Binding-site contacts:
Ligand atom C6 contacts residue DT5 of chain 1.B at 3.2 Å.
Ligand atom N3 contacts residue DA4 of chain 1.B at 2.8 Å (h-bond).
Ligand atom O2 contacts residue DG6 of chain 1.B at 2.5 Å (h-bond).
Ligand atom N1 contacts residue DG6 of chain 1.B at 3.6 Å (h-bond).
Ligand atom N6 contacts residue DT5 of chain 1.B at 2.5 Å (h-bond).
Ligand atom O4 contacts residue DC1 of chain 1.B at 3.1 Å (h-bond).
Ligand atom O2 contacts residue DG3 of chain 1.B at 2.9 Å (h-bond).
Ligand atom O4 contacts residue DG3 of chain 1.B at 3.6 Å (h-bond).
Ligand atom O4 contacts residue DA4 of chain 1.B at 3.1 Å (h-bond).
Ligand atom N3 contacts residue DG3 of chain 1.B at 2.7 Å (h-bond).
Ligand atom C2 contacts residue DT5 of chain 1.B at 3.3 Å.
Ligand atom N1 contacts residue DC1 of chain 1.B at 2.8 Å (h-bond).
Ligand atom N3 contacts residue DA2 of chain 1.B at 3.0 Å (h-bond).
Ligand atom N2 contacts residue DC1 of chain 1.B at 2.5 Å (h-bond).
Ligand atom OP1 contacts residue GLY231 of chain 1.C at 2.9 Å.
Ligand atom C2 contacts residue DG3 of chain 1.B at 3.3 Å.
Ligand atom OP1 contacts residue LYS234 of chain 1.C at 3.1 Å (salt-bridge).
Ligand atom OP1 contacts residue THR233 of chain 1.C at 2.9 Å (h-bond).
Ligand atom C2 contacts residue DG3 of chain 1.B at 3.2 Å.
Ligand atom N2 contacts residue DA2 of chain 1.B at 2.9 Å.
Ligand atom N3 contacts residue DG6 of chain 1.B at 3.5 Å (h-bond).
Ligand atom O2 contacts residue DG3 of chain 1.B at 2.3 Å (h-bond).
Ligand atom C2 contacts residue DC1 of chain 1.B at 3.4 Å.
Ligand atom OP1 contacts residue GLU232 of chain 1.C at 2.7 Å (salt-bridge).
Ligand atom N1 contacts residue DT5 of chain 1.B at 2.6 Å (h-bond).
Ligand atom C2 contacts residue DA2 of chain 1.B at 3.5 Å.
Ligand atom C2 contacts residue DG6 of chain 1.B at 3.4 Å.
Ligand atom C2 contacts residue DG6 of chain 1.B at 3.2 Å.
Ligand atom O5' contacts residue GLY231 of chain 1.C at 3.3 Å.
Ligand atom N6 contacts residue DA4 of chain 1.B at 3.0 Å (h-bond).
Ligand atom N4 contacts residue DG6 of chain 1.B at 3.1 Å (h-bond).
Ligand atom O6 contacts residue DC1 of chain 1.B at 3.2 Å (h-bond).
Ligand atom N3 contacts residue DG6 of chain 1.B at 2.8 Å (h-bond).
Ligand atom O4 contacts residue DA2 of chain 1.B at 3.0 Å (h-bond).
Ligand atom C5' contacts residue GLY231 of chain 1.C at 3.4 Å.
Ligand atom N4 contacts residue DT5 of chain 1.B at 3.3 Å (h-bond).
Ligand atom OP1 contacts residue LYS230 of chain 1.C at 3.1 Å (salt-bridge).
Ligand atom O3' contacts residue THR233 of chain 1.C at 3.5 Å (h-bond).
Ligand atom C4 contacts residue DA4 of chain 1.B at 3.5 Å.
Ligand atom N4 contacts residue DG3 of chain 1.B at 3.0 Å (h-bond).

Sequence of chain 1.C:
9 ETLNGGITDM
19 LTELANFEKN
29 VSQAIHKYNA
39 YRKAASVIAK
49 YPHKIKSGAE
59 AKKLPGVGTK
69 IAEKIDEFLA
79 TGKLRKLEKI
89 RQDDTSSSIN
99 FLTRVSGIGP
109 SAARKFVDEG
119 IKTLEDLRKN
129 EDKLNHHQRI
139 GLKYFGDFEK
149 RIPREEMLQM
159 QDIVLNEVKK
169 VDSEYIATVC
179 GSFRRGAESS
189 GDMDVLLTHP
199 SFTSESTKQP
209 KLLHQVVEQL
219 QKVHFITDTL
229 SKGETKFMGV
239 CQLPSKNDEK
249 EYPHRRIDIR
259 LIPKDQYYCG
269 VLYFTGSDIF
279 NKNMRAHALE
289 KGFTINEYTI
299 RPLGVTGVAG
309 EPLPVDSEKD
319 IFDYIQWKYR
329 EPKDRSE

A protein and the small-molecule ligand that binds it are described below.
Small molecule (SMILES): Cc1cn([C@H]2C[C@H](O[P](=O)(O)OC[C@H]3O[C@@H](n4cnc5c(=O)nc(N)[nH]c54)C[C@@H]3O)[C@@H](CO[P](=O)(O)O[C@H]3C[C@H](n4ccc(N)nc4=O)O[C@@H]3CO[P](=O)(O)O[C@H]3C[C@H](n4cc(C)c(=O)[nH]c4=O)O[C@@H]3CO[P](=O)(O)O[C@H]3C[C@H](n4cnc5c(N)ncnc54)O[C@@H]3CO[P](=O)(O)O[C@H]3C[C@H](n4ccc(N)nc4=O)O[C@@H]3CO)O2)c(=O)[nH]c1=O